Binding-site contacts:
Ligand atom C2 contacts residue ASN231 of chain 2.B at 2.5 Å.
Ligand atom O7 contacts residue ASN231 of chain 2.B at 4.3 Å.
Ligand atom O6 contacts residue ARG235 of chain 2.B at 3.2 Å (salt-bridge).
Ligand atom C6 contacts residue ARG235 of chain 2.B at 4.3 Å.
Ligand atom C5 contacts residue ARG235 of chain 2.B at 4.3 Å.
Ligand atom C4 contacts residue ASN231 of chain 2.B at 4.2 Å.
Ligand atom O7 contacts residue ASP232 of chain 2.B at 4.2 Å.
Ligand atom C8 contacts residue ASN231 of chain 2.B at 3.4 Å.
Ligand atom O5 contacts residue ASN231 of chain 2.B at 2.3 Å (h-bond).
Ligand atom C5 contacts residue ASN231 of chain 2.B at 3.6 Å.
Ligand atom C3 contacts residue ASN231 of chain 2.B at 3.8 Å.
Ligand atom C1 contacts residue ARG235 of chain 2.B at 3.8 Å.
Ligand atom O5 contacts residue ARG235 of chain 2.B at 3.1 Å (salt-bridge).
Ligand atom C7 contacts residue ASN231 of chain 2.B at 3.4 Å.
Ligand atom C1 contacts residue ASN231 of chain 2.B at 1.4 Å.
Ligand atom N2 contacts residue ASN231 of chain 2.B at 3.0 Å (h-bond).
Ligand atom O6 contacts residue ARG281 of chain 2.B at 4.5 Å.
Ligand atom C8 contacts residue LYS230 of chain 2.B at 4.5 Å.
Ligand atom O6 contacts residue PRO343 of chain 2.B at 4.1 Å.

The protein below binds the small molecule below.
Small molecule (SMILES): CC(=O)N[C@@H]1[C@@H](O)[C@H](O)[C@@H](CO)O[C@H]1O

Sequence of chain 2.B:
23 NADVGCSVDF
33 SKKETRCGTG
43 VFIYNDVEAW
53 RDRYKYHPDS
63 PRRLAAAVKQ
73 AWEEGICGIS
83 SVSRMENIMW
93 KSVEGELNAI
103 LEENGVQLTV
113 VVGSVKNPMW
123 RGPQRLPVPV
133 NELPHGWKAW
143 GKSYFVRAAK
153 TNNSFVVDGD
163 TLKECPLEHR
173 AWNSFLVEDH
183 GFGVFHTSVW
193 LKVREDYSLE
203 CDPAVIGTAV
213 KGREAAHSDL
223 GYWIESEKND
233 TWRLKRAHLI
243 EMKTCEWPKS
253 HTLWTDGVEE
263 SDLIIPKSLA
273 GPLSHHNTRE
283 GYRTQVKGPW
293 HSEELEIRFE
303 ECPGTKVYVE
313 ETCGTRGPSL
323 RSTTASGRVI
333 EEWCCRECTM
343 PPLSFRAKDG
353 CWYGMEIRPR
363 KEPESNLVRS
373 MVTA